The protein below binds the small molecule below.
Small molecule (SMILES): CC(=O)N[C@@H]1[C@@H](O)[C@H](O)[C@@H](CO)O[C@H]1O

Binding-site contacts:
Ligand atom C7 contacts residue ASN160 of chain 1.D at 3.4 Å.
Ligand atom O6 contacts residue ASN160 of chain 1.D at 4.1 Å.
Ligand atom C6 contacts residue ASN160 of chain 1.D at 4.3 Å.
Ligand atom O5 contacts residue ASN160 of chain 1.D at 2.4 Å (h-bond).
Ligand atom C5 contacts residue ASN160 of chain 1.D at 3.7 Å.
Ligand atom C8 contacts residue ASN160 of chain 1.D at 3.6 Å.
Ligand atom C1 contacts residue ASN160 of chain 1.D at 1.4 Å.
Ligand atom N2 contacts residue ASN160 of chain 1.D at 2.8 Å (h-bond).
Ligand atom C2 contacts residue ASN160 of chain 1.D at 2.4 Å.
Ligand atom C4 contacts residue ASN160 of chain 1.D at 4.2 Å.
Ligand atom C3 contacts residue ASN160 of chain 1.D at 3.8 Å.
Ligand atom O7 contacts residue ASN160 of chain 1.D at 4.3 Å.

Sequence of chain 1.D:
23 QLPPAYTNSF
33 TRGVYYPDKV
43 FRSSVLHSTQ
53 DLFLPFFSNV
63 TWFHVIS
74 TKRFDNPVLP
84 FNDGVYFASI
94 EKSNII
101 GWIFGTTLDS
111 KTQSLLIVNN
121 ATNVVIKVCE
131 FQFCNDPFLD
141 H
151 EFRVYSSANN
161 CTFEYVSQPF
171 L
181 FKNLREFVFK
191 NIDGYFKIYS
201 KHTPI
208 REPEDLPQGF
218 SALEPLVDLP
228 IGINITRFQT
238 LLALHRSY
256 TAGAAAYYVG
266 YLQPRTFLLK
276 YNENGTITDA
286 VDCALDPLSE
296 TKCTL